A protein and the small-molecule ligand that binds it are described below.
Small molecule (SMILES): NCC(=O)O

Sequence of chain 1.A:
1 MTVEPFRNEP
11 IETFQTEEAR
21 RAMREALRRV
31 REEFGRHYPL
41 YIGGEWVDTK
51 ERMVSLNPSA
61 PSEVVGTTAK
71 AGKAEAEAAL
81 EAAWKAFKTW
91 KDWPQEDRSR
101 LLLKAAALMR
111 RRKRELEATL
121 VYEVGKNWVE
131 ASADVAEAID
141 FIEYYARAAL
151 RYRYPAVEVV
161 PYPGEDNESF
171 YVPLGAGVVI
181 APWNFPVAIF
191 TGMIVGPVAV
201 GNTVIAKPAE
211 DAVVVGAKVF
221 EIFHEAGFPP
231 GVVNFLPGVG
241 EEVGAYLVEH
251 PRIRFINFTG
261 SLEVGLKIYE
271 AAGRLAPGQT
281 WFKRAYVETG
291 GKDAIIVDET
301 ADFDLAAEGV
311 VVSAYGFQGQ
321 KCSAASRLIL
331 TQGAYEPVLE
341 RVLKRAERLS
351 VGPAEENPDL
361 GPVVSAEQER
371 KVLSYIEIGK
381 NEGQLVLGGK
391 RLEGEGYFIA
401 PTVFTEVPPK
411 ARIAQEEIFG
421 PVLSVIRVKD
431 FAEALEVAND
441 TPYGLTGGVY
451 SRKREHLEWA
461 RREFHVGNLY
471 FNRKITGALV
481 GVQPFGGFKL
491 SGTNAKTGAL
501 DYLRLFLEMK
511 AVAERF

Binding-site contacts:
Ligand atom C contacts residue GLY477 of chain 1.A at 3.4 Å.
Ligand atom O contacts residue THR476 of chain 1.A at 3.9 Å.
Ligand atom OXT contacts residue THR476 of chain 1.A at 3.8 Å.
Ligand atom N contacts residue ALA478 of chain 1.A at 4.2 Å.
Ligand atom C contacts residue PHE485 of chain 1.A at 4.1 Å (hydrophobic).
Ligand atom C contacts residue ALA478 of chain 1.A at 3.8 Å (hydrophobic).
Ligand atom O contacts residue GLY477 of chain 1.A at 3.2 Å (h-bond).
Ligand atom O contacts residue SER323 of chain 1.A at 3.8 Å.
Ligand atom OXT contacts residue PHE185 of chain 1.A at 4.3 Å.
Ligand atom CA contacts residue CYS322 of chain 1.A at 4.3 Å (hydrophobic).
Ligand atom N contacts residue GLU137 of chain 1.A at 4.5 Å.
Ligand atom OXT contacts residue LYS321 of chain 1.A at 4.3 Å.
Ligand atom O contacts residue PHE485 of chain 1.A at 3.5 Å.
Ligand atom N contacts residue PHE485 of chain 1.A at 3.4 Å.
Ligand atom CA contacts residue SER323 of chain 1.A at 4.0 Å.
Ligand atom OXT contacts residue SER323 of chain 1.A at 2.8 Å (h-bond).
Ligand atom OXT contacts residue GLY477 of chain 1.A at 2.9 Å (h-bond).
Ligand atom C contacts residue THR476 of chain 1.A at 4.3 Å.
Ligand atom CA contacts residue PHE485 of chain 1.A at 3.6 Å (hydrophobic).
Ligand atom C contacts residue SER323 of chain 1.A at 3.2 Å.
Ligand atom OXT contacts residue ALA478 of chain 1.A at 4.2 Å.
Ligand atom O contacts residue ALA478 of chain 1.A at 3.0 Å (h-bond).